Binding-site contacts:
Ligand atom C8 contacts residue LEU50 of chain 1.F at 3.6 Å (hydrophobic).
Ligand atom N2 contacts residue ASN25 of chain 1.F at 2.9 Å (h-bond).
Ligand atom C5 contacts residue ASN25 of chain 1.F at 3.7 Å.
Ligand atom O7 contacts residue ASN25 of chain 1.F at 3.2 Å (h-bond).
Ligand atom C8 contacts residue ASN25 of chain 1.F at 4.4 Å.
Ligand atom C2 contacts residue ASN25 of chain 1.F at 2.5 Å.
Ligand atom O7 contacts residue PHE20 of chain 1.F at 4.4 Å.
Ligand atom C8 contacts residue PHE20 of chain 1.F at 3.9 Å (hydrophobic).
Ligand atom C8 contacts residue GLY21 of chain 1.F at 3.9 Å.
Ligand atom C7 contacts residue ASN25 of chain 1.F at 3.2 Å.
Ligand atom C1 contacts residue ASN25 of chain 1.F at 1.4 Å.
Ligand atom O7 contacts residue GLY21 of chain 1.F at 3.2 Å.
Ligand atom C4 contacts residue ASN25 of chain 1.F at 4.2 Å.
Ligand atom O5 contacts residue ASN25 of chain 1.F at 2.4 Å (h-bond).
Ligand atom C3 contacts residue ASN25 of chain 1.F at 3.8 Å.
Ligand atom C7 contacts residue GLY21 of chain 1.F at 3.9 Å.
Ligand atom C8 contacts residue PHE24 of chain 1.F at 3.9 Å (hydrophobic).

This small molecule binds to this protein.
Small molecule (SMILES): CC(=O)N[C@@H]1[C@@H](O)[C@H](O)[C@@H](CO)O[C@H]1O

Sequence of chain 1.F:
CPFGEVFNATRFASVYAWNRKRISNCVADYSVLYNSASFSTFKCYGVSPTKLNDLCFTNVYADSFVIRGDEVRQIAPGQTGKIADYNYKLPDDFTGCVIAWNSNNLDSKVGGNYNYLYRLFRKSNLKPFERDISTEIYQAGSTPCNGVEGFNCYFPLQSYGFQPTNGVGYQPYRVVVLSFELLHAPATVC